This small molecule binds to this protein.
Small molecule (SMILES): CC(=O)N[C@@H]1[C@@H](O)[C@H](O)[C@@H](CO)O[C@H]1O

Binding-site contacts:
Ligand atom O7 contacts residue GLN359 of chain 2.A at 3.1 Å (h-bond).
Ligand atom C1 contacts residue ASN377 of chain 2.A at 1.5 Å.
Ligand atom C6 contacts residue ASN366 of chain 2.A at 4.4 Å.
Ligand atom C1 contacts residue ASN366 of chain 2.A at 3.1 Å.
Ligand atom C5 contacts residue ASN377 of chain 2.A at 3.7 Å.
Ligand atom C5 contacts residue ASN366 of chain 2.A at 4.0 Å.
Ligand atom C2 contacts residue GLN359 of chain 2.A at 4.1 Å.
Ligand atom C8 contacts residue LYS368 of chain 2.A at 3.9 Å.
Ligand atom C7 contacts residue ASN377 of chain 2.A at 3.1 Å.
Ligand atom O6 contacts residue ASN366 of chain 2.A at 3.3 Å.
Ligand atom C4 contacts residue ASN366 of chain 2.A at 4.4 Å.
Ligand atom C6 contacts residue GLU361 of chain 2.A at 3.6 Å.
Ligand atom O7 contacts residue ASN377 of chain 2.A at 3.5 Å (h-bond).
Ligand atom C3 contacts residue ASN377 of chain 2.A at 3.6 Å.
Ligand atom O5 contacts residue ASN377 of chain 2.A at 2.5 Å (h-bond).
Ligand atom O5 contacts residue ASN366 of chain 2.A at 2.8 Å (h-bond).
Ligand atom O6 contacts residue GLU361 of chain 2.A at 3.1 Å (salt-bridge).
Ligand atom C7 contacts residue GLN359 of chain 2.A at 4.2 Å.
Ligand atom C2 contacts residue ASN377 of chain 2.A at 2.1 Å.
Ligand atom C8 contacts residue ASN377 of chain 2.A at 4.0 Å.
Ligand atom O3 contacts residue GLN359 of chain 2.A at 4.4 Å.
Ligand atom C7 contacts residue LYS368 of chain 2.A at 4.2 Å.
Ligand atom O7 contacts residue LYS368 of chain 2.A at 3.7 Å.
Ligand atom C2 contacts residue ASN366 of chain 2.A at 3.6 Å.
Ligand atom C4 contacts residue ASN377 of chain 2.A at 4.1 Å.
Ligand atom N2 contacts residue ASN377 of chain 2.A at 2.5 Å (h-bond).

Sequence of chain 2.A:
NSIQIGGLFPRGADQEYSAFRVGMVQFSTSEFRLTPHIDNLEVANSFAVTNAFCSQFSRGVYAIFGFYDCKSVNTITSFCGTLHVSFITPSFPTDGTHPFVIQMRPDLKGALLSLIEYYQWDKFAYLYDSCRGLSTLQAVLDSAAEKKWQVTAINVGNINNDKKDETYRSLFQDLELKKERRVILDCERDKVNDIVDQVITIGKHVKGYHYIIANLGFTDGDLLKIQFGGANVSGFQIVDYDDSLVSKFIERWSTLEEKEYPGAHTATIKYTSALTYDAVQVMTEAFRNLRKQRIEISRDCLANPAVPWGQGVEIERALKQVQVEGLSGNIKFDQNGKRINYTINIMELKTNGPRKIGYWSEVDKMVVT